Binding-site contacts:
Ligand atom C6 contacts residue GLN804 of chain 1.C at 3.5 Å.
Ligand atom C5 contacts residue ASN801 of chain 1.C at 3.8 Å.
Ligand atom C3 contacts residue ASN801 of chain 1.C at 3.9 Å.
Ligand atom C5 contacts residue SER803 of chain 1.C at 3.5 Å.
Ligand atom C1 contacts residue SER803 of chain 1.C at 4.2 Å.
Ligand atom O7 contacts residue ASN801 of chain 1.C at 4.0 Å.
Ligand atom C5 contacts residue GLN804 of chain 1.C at 4.5 Å.
Ligand atom C1 contacts residue ASN801 of chain 1.C at 1.6 Å.
Ligand atom C7 contacts residue ASN801 of chain 1.C at 3.2 Å.
Ligand atom O6 contacts residue SER803 of chain 1.C at 4.5 Å.
Ligand atom N2 contacts residue ASN801 of chain 1.C at 3.0 Å (h-bond).
Ligand atom O6 contacts residue GLN804 of chain 1.C at 3.4 Å (h-bond).
Ligand atom C8 contacts residue ASN801 of chain 1.C at 3.4 Å.
Ligand atom C2 contacts residue ASN801 of chain 1.C at 2.6 Å.
Ligand atom O5 contacts residue ASN801 of chain 1.C at 2.5 Å (h-bond).
Ligand atom O5 contacts residue SER803 of chain 1.C at 3.4 Å (h-bond).
Ligand atom O5 contacts residue GLN804 of chain 1.C at 4.3 Å.
Ligand atom C6 contacts residue SER803 of chain 1.C at 3.5 Å.
Ligand atom C4 contacts residue ASN801 of chain 1.C at 4.3 Å.

This protein binds this small molecule.
Small molecule (SMILES): CC(=O)N[C@H]1[C@H](O[C@H]2[C@H](O)[C@@H](NC(C)=O)CO[C@@H]2CO)O[C@H](CO)[C@@H](O)[C@@H]1O

Sequence of chain 1.C:
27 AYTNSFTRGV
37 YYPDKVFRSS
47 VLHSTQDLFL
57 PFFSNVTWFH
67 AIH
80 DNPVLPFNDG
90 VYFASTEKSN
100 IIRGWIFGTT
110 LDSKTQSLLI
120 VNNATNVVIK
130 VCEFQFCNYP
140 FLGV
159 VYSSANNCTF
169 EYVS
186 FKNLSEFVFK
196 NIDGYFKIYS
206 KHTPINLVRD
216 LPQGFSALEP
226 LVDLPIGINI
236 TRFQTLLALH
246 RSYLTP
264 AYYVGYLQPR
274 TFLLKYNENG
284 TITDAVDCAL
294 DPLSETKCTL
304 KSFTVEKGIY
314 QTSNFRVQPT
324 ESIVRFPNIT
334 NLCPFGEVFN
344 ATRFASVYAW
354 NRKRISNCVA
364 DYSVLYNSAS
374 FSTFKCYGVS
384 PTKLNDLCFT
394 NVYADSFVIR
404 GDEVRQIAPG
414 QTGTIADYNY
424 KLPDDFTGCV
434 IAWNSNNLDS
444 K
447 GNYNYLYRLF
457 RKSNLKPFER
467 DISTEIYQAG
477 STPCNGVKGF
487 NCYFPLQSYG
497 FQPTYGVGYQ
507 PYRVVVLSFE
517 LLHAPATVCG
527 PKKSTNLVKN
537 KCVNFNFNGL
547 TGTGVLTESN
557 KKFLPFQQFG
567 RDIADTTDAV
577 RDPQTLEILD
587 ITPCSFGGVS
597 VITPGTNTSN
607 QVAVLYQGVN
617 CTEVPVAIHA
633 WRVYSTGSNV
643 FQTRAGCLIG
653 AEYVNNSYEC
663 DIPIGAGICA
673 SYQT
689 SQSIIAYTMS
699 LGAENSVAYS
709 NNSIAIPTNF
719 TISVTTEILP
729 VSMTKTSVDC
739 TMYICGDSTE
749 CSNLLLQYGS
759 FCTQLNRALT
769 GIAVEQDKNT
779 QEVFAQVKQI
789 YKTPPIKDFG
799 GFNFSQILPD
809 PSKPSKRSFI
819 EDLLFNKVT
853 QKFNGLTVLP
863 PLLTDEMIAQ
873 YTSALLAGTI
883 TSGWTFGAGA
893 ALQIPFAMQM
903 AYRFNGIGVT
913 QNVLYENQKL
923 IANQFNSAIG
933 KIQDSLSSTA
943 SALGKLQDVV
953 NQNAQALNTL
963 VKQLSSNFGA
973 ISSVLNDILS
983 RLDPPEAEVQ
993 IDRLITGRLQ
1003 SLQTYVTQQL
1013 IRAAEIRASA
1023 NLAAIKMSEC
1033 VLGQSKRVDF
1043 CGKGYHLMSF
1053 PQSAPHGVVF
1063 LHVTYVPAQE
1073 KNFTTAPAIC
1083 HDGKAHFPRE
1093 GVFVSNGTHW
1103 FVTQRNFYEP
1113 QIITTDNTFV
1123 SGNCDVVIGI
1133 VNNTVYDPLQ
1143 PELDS